This small molecule binds to this protein.
Small molecule (SMILES): CC(C)[C@H](NC(=O)[C@@H]1CCCN1C(=O)[C@@H](NC(=O)[C@@H]1CCCN1)[C@@H](C)O)C(=O)N[C@H](C=O)Cc1ccc(O)cc1

Sequence of chain 1.J:
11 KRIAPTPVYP

Sequence of chain 1.G:
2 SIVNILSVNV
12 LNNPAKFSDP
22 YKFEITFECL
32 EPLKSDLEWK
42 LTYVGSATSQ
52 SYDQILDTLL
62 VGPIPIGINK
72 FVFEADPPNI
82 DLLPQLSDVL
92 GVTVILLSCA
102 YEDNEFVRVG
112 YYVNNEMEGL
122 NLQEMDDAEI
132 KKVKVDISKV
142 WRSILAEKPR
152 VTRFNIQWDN

Sequence of chain 1.C:
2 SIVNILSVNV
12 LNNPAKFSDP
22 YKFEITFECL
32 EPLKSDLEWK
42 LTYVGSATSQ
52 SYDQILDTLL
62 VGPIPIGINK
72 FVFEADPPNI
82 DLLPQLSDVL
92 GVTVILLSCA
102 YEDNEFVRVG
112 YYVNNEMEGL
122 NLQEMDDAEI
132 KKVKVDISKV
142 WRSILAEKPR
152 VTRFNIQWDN

Binding-site contacts:
Ligand atom CG contacts residue ALA147 of chain 1.C at 4.2 Å (hydrophobic).
Ligand atom C contacts residue LEU7 of chain 1.C at 4.0 Å (hydrophobic).
Ligand atom C contacts residue VAL9 of chain 1.C at 4.2 Å (hydrophobic).
Ligand atom CB contacts residue TYR19 of chain 1.J at 3.8 Å (hydrophobic).
Ligand atom CG contacts residue VAL152 of chain 1.C at 3.8 Å (hydrophobic).
Ligand atom C contacts residue VAL9 of chain 1.C at 3.7 Å (hydrophobic).
Ligand atom CE1 contacts residue VAL18 of chain 1.J at 3.7 Å (hydrophobic).
Ligand atom CG contacts residue GLU148 of chain 1.C at 3.9 Å.
Ligand atom CE2 contacts residue ILE69 of chain 1.I at 4.4 Å (hydrophobic).
Ligand atom CD contacts residue VAL152 of chain 1.C at 3.8 Å (hydrophobic).
Ligand atom OH contacts residue VAL18 of chain 1.J at 3.8 Å.
Ligand atom CB contacts residue VAL9 of chain 1.C at 3.8 Å (hydrophobic).
Ligand atom CZ contacts residue VAL18 of chain 1.J at 3.8 Å (hydrophobic).
Ligand atom OG1 contacts residue GLU148 of chain 1.C at 3.6 Å (salt-bridge).
Ligand atom CD contacts residue VAL9 of chain 1.C at 3.2 Å (hydrophobic).
Ligand atom O contacts residue TYR19 of chain 1.J at 3.5 Å (h-bond).
Ligand atom OG1 contacts residue PRO150 of chain 1.C at 4.2 Å.
Ligand atom CG contacts residue ILE6 of chain 1.C at 4.3 Å (hydrophobic).
Ligand atom CA contacts residue SER8 of chain 1.C at 4.0 Å.
Ligand atom CG2 contacts residue LYS149 of chain 1.G at 3.9 Å.
Ligand atom O contacts residue VAL9 of chain 1.C at 2.7 Å (h-bond).
Ligand atom CB contacts residue ILE6 of chain 1.C at 3.9 Å (hydrophobic).
Ligand atom CD1 contacts residue TYR19 of chain 1.J at 4.4 Å (hydrophobic).
Ligand atom CB contacts residue ASN10 of chain 1.C at 3.6 Å.
Ligand atom CG2 contacts residue GLU148 of chain 1.C at 4.1 Å.
Ligand atom CG contacts residue VAL9 of chain 1.C at 3.7 Å (hydrophobic).
Ligand atom N contacts residue VAL9 of chain 1.C at 3.4 Å (h-bond).
Ligand atom CA contacts residue ASN10 of chain 1.C at 4.2 Å.
Ligand atom CD2 contacts residue ILE69 of chain 1.I at 3.8 Å (hydrophobic).
Ligand atom O contacts residue SER8 of chain 1.C at 3.5 Å.
Ligand atom O contacts residue SER8 of chain 1.C at 3.5 Å.
Ligand atom CD contacts residue ALA147 of chain 1.C at 3.5 Å (hydrophobic).
Ligand atom C contacts residue SER8 of chain 1.C at 4.3 Å.
Ligand atom CA contacts residue LEU7 of chain 1.C at 3.6 Å (hydrophobic).
Ligand atom CG2 contacts residue SER8 of chain 1.C at 3.8 Å.
Ligand atom C contacts residue SER8 of chain 1.C at 3.8 Å.
Ligand atom N contacts residue LEU7 of chain 1.C at 4.3 Å.
Ligand atom CA contacts residue VAL9 of chain 1.C at 3.7 Å (hydrophobic).
Ligand atom N contacts residue LEU7 of chain 1.C at 4.4 Å.
Ligand atom CG contacts residue TYR19 of chain 1.J at 4.3 Å (hydrophobic).

Sequence of chain 1.I:
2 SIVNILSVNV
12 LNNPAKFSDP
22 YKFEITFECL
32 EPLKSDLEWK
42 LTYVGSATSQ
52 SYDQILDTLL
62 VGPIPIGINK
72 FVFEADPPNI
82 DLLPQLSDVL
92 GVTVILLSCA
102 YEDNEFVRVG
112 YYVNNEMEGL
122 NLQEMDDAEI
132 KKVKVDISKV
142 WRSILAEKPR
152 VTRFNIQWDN